Binding-site contacts:
Ligand atom O7 contacts residue EPE1 of chain 2.I at 3.3 Å.
Ligand atom C1 contacts residue ASN133 of chain 2.A at 1.4 Å.
Ligand atom C7 contacts residue ASN133 of chain 2.A at 4.3 Å.
Ligand atom C5 contacts residue ASN133 of chain 2.A at 3.0 Å.
Ligand atom C2 contacts residue ASN133 of chain 2.A at 2.7 Å.
Ligand atom O7 contacts residue ARG255 of chain 2.A at 4.4 Å.
Ligand atom N2 contacts residue ARG255 of chain 2.A at 4.1 Å.
Ligand atom O5 contacts residue GLN132 of chain 2.A at 4.3 Å.
Ligand atom C7 contacts residue EPE1 of chain 2.I at 4.5 Å.
Ligand atom O6 contacts residue ASN133 of chain 2.A at 4.0 Å.
Ligand atom C3 contacts residue ASN133 of chain 2.A at 3.7 Å.
Ligand atom C4 contacts residue ASN133 of chain 2.A at 4.0 Å.
Ligand atom C7 contacts residue ARG255 of chain 2.A at 4.0 Å.
Ligand atom O5 contacts residue ASN133 of chain 2.A at 2.3 Å (h-bond).
Ligand atom C1 contacts residue ARG255 of chain 2.A at 4.3 Å.
Ligand atom C2 contacts residue ARG255 of chain 2.A at 4.4 Å.
Ligand atom N2 contacts residue ASN133 of chain 2.A at 3.1 Å (h-bond).
Ligand atom C8 contacts residue ARG255 of chain 2.A at 4.2 Å.
Ligand atom C6 contacts residue ASN133 of chain 2.A at 4.1 Å.

A small-molecule ligand and the protein it binds are described below.
Small molecule (SMILES): CC(=O)N[C@@H]1[C@@H](O)[C@H](O)[C@@H](CO)O[C@H]1O

Sequence of chain 2.A:
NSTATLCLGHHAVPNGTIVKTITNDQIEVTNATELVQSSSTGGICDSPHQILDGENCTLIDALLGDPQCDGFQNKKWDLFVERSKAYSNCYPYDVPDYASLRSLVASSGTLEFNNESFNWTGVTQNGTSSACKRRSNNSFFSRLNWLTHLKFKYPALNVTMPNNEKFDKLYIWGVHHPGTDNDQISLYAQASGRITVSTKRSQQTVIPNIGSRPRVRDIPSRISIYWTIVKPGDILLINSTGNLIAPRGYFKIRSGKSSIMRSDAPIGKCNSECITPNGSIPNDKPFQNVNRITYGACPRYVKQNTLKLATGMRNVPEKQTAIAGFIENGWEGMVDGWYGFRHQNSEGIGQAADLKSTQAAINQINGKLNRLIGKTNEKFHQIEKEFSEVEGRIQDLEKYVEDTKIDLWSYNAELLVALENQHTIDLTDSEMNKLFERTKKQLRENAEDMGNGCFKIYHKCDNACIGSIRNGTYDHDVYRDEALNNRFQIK